Sequence of chain 1.F:
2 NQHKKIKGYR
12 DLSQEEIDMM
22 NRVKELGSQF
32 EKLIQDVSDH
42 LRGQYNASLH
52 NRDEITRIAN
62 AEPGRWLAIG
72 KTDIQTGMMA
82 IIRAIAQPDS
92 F

The protein below binds the small molecule below.
Small molecule (SMILES): Nc1ncnc2c1ncn2[C@@H]1O[C@H](CO)[C@@H](OP(=O)(O)O)[C@H]1O

Binding-site contacts:
Ligand atom C6 contacts residue TYR10 of chain 1.F at 3.4 Å (hydrophobic).
Ligand atom C2' contacts residue PRO89 of chain 1.F at 3.6 Å (hydrophobic).
Ligand atom N1 contacts residue LEU13 of chain 1.F at 3.6 Å.
Ligand atom N3 contacts residue PRO89 of chain 1.F at 3.2 Å.
Ligand atom C4 contacts residue ALA87 of chain 1.F at 3.3 Å (hydrophobic).
Ligand atom C4 contacts residue TYR10 of chain 1.F at 3.2 Å (hydrophobic).
Ligand atom N6 contacts residue LEU13 of chain 1.F at 3.2 Å.
Ligand atom O5' contacts residue ILE83 of chain 1.F at 3.2 Å.
Ligand atom O4' contacts residue ILE83 of chain 1.F at 3.6 Å.
Ligand atom C2 contacts residue TYR10 of chain 1.F at 3.5 Å (hydrophobic).
Ligand atom N3 contacts residue TYR10 of chain 1.F at 3.5 Å.
Ligand atom C8 contacts residue TYR10 of chain 1.F at 3.0 Å (hydrophobic).
Ligand atom C1' contacts residue PRO89 of chain 1.F at 3.5 Å (hydrophobic).
Ligand atom O2P contacts residue MET80 of chain 1.E at 3.1 Å.
Ligand atom O5' contacts residue 3GP1 of chain 1.MA at 1.6 Å.
Ligand atom O4' contacts residue ARG84 of chain 1.F at 3.6 Å.
Ligand atom P contacts residue 3GP1 of chain 1.MA at 1.6 Å.
Ligand atom C5' contacts residue MET80 of chain 1.F at 3.4 Å (hydrophobic).
Ligand atom O3P contacts residue 3GP1 of chain 1.MA at 2.5 Å (h-bond).
Ligand atom O2' contacts residue PRO89 of chain 1.F at 3.0 Å.
Ligand atom C3' contacts residue 3GP1 of chain 1.MA at 3.0 Å.
Ligand atom N6 contacts residue TYR10 of chain 1.F at 3.5 Å.
Ligand atom N3 contacts residue ALA87 of chain 1.F at 3.2 Å.
Ligand atom O3P contacts residue TYR10 of chain 1.F at 3.0 Å (h-bond).
Ligand atom O2P contacts residue 3GP1 of chain 1.MA at 2.5 Å (h-bond).
Ligand atom N9 contacts residue ALA87 of chain 1.F at 3.5 Å.
Ligand atom N7 contacts residue TYR10 of chain 1.F at 3.2 Å.
Ligand atom O2P contacts residue ILE83 of chain 1.E at 3.6 Å.
Ligand atom O3P contacts residue LYS25 of chain 1.E at 3.0 Å (salt-bridge).
Ligand atom C8 contacts residue TYR10 of chain 1.E at 3.5 Å (hydrophobic).
Ligand atom C3' contacts residue TYR10 of chain 1.F at 3.2 Å (hydrophobic).
Ligand atom O5' contacts residue TYR10 of chain 1.E at 3.3 Å (h-bond).
Ligand atom C6 contacts residue LEU13 of chain 1.F at 3.6 Å (hydrophobic).
Ligand atom N1 contacts residue TYR10 of chain 1.F at 3.5 Å.
Ligand atom C5 contacts residue TYR10 of chain 1.F at 3.3 Å (hydrophobic).
Ligand atom O3' contacts residue 3GP1 of chain 1.MA at 2.4 Å (h-bond).
Ligand atom N1 contacts residue ARG11 of chain 1.F at 3.2 Å (salt-bridge).
Ligand atom C5' contacts residue 3GP1 of chain 1.MA at 2.6 Å.
Ligand atom C2' contacts residue TYR10 of chain 1.F at 3.1 Å (hydrophobic).
Ligand atom N9 contacts residue TYR10 of chain 1.F at 3.3 Å (h-bond).

Sequence of chain 1.E:
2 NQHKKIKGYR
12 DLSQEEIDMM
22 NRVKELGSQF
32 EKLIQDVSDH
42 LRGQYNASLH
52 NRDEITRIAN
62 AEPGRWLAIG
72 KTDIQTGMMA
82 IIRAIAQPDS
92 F